A protein and the small-molecule ligand that binds it are described below.
Small molecule (SMILES): CC(=O)N[C@H]1[C@H](O[C@H]2[C@H](O)[C@@H](NC(C)=O)CO[C@@H]2CO)O[C@H](CO)[C@@H](O[C@@H]2O[C@H](CO)[C@@H](O)[C@H](O)[C@@H]2O)[C@@H]1O

Sequence of chain 1.A:
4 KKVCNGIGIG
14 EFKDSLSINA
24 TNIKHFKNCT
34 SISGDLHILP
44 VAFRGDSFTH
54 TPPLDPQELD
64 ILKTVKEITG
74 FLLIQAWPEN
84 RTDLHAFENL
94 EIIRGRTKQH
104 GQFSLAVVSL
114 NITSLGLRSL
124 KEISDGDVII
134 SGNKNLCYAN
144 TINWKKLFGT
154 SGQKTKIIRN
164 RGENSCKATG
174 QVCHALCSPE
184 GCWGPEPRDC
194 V

Binding-site contacts:
Ligand atom N2 contacts residue THR54 of chain 1.A at 3.5 Å (h-bond).
Ligand atom C1 contacts residue ASP17 of chain 1.A at 4.0 Å.
Ligand atom C8 contacts residue THR52 of chain 1.A at 3.9 Å.
Ligand atom N2 contacts residue ASN22 of chain 1.A at 2.8 Å (h-bond).
Ligand atom O4 contacts residue ASP17 of chain 1.A at 3.6 Å.
Ligand atom N2 contacts residue THR52 of chain 1.A at 3.5 Å (h-bond).
Ligand atom C2 contacts residue THR54 of chain 1.A at 3.8 Å.
Ligand atom C3 contacts residue THR54 of chain 1.A at 3.9 Å.
Ligand atom O6 contacts residue PHE15 of chain 1.A at 4.0 Å.
Ligand atom C1 contacts residue ASN22 of chain 1.A at 1.4 Å.
Ligand atom O7 contacts residue ASN22 of chain 1.A at 3.1 Å (h-bond).
Ligand atom O5 contacts residue ASN25 of chain 1.A at 3.0 Å (h-bond).
Ligand atom C6 contacts residue ASP17 of chain 1.A at 3.5 Å.
Ligand atom C6 contacts residue THR24 of chain 1.A at 3.9 Å.
Ligand atom O5 contacts residue SER18 of chain 1.A at 3.9 Å.
Ligand atom C1 contacts residue THR54 of chain 1.A at 3.5 Å.
Ligand atom C6 contacts residue SER18 of chain 1.A at 3.8 Å.
Ligand atom C6 contacts residue ASN25 of chain 1.A at 3.7 Å.
Ligand atom O3 contacts residue THR52 of chain 1.A at 3.8 Å.
Ligand atom C2 contacts residue ASN22 of chain 1.A at 2.5 Å.
Ligand atom O3 contacts residue ASP17 of chain 1.A at 4.0 Å.
Ligand atom O7 contacts residue LEU19 of chain 1.A at 3.3 Å (h-bond).
Ligand atom C3 contacts residue ASN22 of chain 1.A at 3.8 Å.
Ligand atom O7 contacts residue SER20 of chain 1.A at 3.2 Å (h-bond).
Ligand atom C7 contacts residue ASN22 of chain 1.A at 3.1 Å.
Ligand atom O5 contacts residue ASN22 of chain 1.A at 2.5 Å (h-bond).
Ligand atom O2 contacts residue ASP17 of chain 1.A at 3.5 Å (salt-bridge).
Ligand atom C5 contacts residue ASN22 of chain 1.A at 3.7 Å.
Ligand atom C7 contacts residue LEU19 of chain 1.A at 4.1 Å (hydrophobic).
Ligand atom C3 contacts residue THR52 of chain 1.A at 4.1 Å.
Ligand atom O6 contacts residue SER18 of chain 1.A at 2.7 Å (h-bond).
Ligand atom C5 contacts residue ASP17 of chain 1.A at 3.8 Å.
Ligand atom C1 contacts residue ASN25 of chain 1.A at 3.8 Å.
Ligand atom C5 contacts residue SER18 of chain 1.A at 4.0 Å.
Ligand atom C4 contacts residue SER18 of chain 1.A at 3.7 Å.
Ligand atom O6 contacts residue ASN25 of chain 1.A at 3.3 Å.
Ligand atom C2 contacts residue ASP17 of chain 1.A at 3.3 Å.
Ligand atom C8 contacts residue ASP49 of chain 1.A at 3.9 Å.
Ligand atom C8 contacts residue VAL44 of chain 1.A at 3.8 Å (hydrophobic).
Ligand atom C5 contacts residue THR24 of chain 1.A at 4.0 Å.